Sequence of chain 1.C:
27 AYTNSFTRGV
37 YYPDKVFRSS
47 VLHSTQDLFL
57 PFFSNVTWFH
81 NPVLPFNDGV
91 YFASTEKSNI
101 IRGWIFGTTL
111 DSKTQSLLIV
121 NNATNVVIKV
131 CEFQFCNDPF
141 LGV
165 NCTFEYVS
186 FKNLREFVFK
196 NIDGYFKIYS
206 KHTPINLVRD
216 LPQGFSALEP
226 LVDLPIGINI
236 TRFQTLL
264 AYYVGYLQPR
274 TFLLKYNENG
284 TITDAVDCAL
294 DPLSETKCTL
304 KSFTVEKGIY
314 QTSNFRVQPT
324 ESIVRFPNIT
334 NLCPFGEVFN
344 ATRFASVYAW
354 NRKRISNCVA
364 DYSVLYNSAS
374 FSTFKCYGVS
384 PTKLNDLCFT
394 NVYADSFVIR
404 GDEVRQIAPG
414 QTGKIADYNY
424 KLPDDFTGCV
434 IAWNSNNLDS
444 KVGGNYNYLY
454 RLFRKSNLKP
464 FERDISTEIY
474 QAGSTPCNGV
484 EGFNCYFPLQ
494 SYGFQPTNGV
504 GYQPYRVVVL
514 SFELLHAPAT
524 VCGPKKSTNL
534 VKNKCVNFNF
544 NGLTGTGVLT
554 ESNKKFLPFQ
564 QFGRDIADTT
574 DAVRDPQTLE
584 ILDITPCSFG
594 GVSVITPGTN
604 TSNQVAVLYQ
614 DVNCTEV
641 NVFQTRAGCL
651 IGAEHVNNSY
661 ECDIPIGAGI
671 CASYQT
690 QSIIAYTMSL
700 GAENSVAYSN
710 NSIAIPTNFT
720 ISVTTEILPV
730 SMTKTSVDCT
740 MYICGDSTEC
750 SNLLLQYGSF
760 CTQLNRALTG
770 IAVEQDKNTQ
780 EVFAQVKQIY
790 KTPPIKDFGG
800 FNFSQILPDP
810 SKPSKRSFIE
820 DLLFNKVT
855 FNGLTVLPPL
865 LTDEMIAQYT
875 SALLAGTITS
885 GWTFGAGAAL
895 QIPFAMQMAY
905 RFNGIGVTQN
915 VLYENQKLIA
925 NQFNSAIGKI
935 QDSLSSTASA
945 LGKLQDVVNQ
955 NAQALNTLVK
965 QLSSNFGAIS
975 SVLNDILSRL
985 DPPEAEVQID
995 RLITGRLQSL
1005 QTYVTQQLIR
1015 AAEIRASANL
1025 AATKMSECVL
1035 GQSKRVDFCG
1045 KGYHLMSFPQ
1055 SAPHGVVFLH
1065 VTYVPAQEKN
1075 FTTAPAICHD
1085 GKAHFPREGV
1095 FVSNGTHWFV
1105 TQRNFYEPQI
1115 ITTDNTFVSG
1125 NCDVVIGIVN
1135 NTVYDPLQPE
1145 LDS

Binding-site contacts:
Ligand atom C8 contacts residue GLY1131 of chain 1.C at 4.1 Å.
Ligand atom C7 contacts residue GLY1131 of chain 1.C at 4.3 Å.
Ligand atom C8 contacts residue ASN709 of chain 1.C at 3.8 Å.
Ligand atom C5 contacts residue ASN709 of chain 1.C at 3.6 Å.
Ligand atom C4 contacts residue ASN709 of chain 1.C at 4.2 Å.
Ligand atom C7 contacts residue ASN709 of chain 1.C at 3.3 Å.
Ligand atom C1 contacts residue ASN709 of chain 1.C at 1.4 Å.
Ligand atom O7 contacts residue ILE1130 of chain 1.C at 4.5 Å.
Ligand atom N2 contacts residue ASN709 of chain 1.C at 2.9 Å (h-bond).
Ligand atom C1 contacts residue ASP796 of chain 1.B at 4.4 Å.
Ligand atom C3 contacts residue ASN709 of chain 1.C at 3.8 Å.
Ligand atom C8 contacts residue ASN710 of chain 1.C at 4.0 Å.
Ligand atom O7 contacts residue GLY1131 of chain 1.C at 4.0 Å.
Ligand atom O5 contacts residue ASN709 of chain 1.C at 2.4 Å (h-bond).
Ligand atom O7 contacts residue ASN709 of chain 1.C at 3.7 Å.
Ligand atom C2 contacts residue ASN709 of chain 1.C at 2.5 Å.
Ligand atom O5 contacts residue ASP796 of chain 1.B at 4.0 Å.

Sequence of chain 1.B:
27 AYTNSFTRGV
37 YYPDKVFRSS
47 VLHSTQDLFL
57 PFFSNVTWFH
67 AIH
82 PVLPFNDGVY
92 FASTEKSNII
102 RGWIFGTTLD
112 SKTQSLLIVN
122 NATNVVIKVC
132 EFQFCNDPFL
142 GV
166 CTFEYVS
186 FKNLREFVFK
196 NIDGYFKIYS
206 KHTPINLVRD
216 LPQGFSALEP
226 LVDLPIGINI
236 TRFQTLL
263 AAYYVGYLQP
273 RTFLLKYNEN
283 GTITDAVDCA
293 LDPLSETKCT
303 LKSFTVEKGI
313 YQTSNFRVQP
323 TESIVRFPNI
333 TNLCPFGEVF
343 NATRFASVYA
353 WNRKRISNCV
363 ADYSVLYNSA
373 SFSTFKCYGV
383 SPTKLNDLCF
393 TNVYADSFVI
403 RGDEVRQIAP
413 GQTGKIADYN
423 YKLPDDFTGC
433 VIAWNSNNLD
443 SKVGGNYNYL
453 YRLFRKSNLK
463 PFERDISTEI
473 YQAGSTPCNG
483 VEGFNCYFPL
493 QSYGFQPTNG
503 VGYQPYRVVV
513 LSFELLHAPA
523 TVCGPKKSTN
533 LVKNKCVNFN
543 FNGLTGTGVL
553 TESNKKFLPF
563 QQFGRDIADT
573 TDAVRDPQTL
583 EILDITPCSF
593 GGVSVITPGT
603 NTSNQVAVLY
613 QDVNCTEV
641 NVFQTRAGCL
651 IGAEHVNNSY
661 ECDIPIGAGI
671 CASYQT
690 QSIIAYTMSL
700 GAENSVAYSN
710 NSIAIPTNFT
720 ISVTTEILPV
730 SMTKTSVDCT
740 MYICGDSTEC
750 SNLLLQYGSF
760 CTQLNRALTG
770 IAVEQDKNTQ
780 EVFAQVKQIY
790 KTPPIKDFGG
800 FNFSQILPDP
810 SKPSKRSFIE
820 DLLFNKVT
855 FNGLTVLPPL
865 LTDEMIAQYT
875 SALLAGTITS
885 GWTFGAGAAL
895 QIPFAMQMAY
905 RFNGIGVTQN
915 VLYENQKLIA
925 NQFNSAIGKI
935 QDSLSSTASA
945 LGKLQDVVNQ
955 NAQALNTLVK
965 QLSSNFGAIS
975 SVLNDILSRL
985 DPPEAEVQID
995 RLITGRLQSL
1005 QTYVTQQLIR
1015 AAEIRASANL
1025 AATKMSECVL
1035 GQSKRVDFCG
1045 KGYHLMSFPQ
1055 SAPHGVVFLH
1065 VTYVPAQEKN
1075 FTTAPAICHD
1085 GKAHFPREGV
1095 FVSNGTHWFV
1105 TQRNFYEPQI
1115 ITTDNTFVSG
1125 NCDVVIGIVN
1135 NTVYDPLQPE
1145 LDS

This protein binds this small molecule.
Small molecule (SMILES): CC(=O)N[C@H]1[C@H](O[C@H]2[C@H](O)[C@@H](NC(C)=O)CO[C@@H]2CO)O[C@H](CO)[C@@H](O)[C@@H]1O